Sequence of chain 1.B:
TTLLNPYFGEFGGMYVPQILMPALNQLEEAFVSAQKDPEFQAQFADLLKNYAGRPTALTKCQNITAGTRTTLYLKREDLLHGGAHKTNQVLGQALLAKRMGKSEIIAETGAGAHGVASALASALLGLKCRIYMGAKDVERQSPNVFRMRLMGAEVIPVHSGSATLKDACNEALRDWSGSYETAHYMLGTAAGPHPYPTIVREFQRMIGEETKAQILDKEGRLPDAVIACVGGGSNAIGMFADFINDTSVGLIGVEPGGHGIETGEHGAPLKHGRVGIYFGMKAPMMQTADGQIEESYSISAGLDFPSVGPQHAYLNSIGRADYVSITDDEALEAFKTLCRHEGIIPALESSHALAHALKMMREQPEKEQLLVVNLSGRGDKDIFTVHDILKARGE

Sequence of chain 1.A:
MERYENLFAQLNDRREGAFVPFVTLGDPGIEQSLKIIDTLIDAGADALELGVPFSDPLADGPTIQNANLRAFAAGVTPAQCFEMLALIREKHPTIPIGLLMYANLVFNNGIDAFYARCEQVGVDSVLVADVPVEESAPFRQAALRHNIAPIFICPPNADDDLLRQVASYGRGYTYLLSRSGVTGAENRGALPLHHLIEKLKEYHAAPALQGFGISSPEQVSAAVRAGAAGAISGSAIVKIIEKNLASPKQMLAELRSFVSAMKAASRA

Binding-site contacts:
Ligand atom O19 contacts residue SER235 of chain 1.A at 2.6 Å (h-bond).
Ligand atom O21 contacts residue GLU49 of chain 1.A at 3.5 Å.
Ligand atom F9F contacts residue PHE212 of chain 1.A at 3.6 Å.
Ligand atom O20 contacts residue SER235 of chain 1.A at 3.4 Å (h-bond).
Ligand atom O19 contacts residue ILE64 of chain 1.A at 3.5 Å.
Ligand atom P17 contacts residue GLY213 of chain 1.A at 3.7 Å.
Ligand atom O19 contacts residue GLY184 of chain 1.A at 3.5 Å (h-bond).
Ligand atom C1 contacts residue PHE212 of chain 1.A at 3.6 Å (hydrophobic).
Ligand atom O19 contacts residue GLY234 of chain 1.A at 3.7 Å.
Ligand atom F11 contacts residue ILE153 of chain 1.A at 3.5 Å.
Ligand atom F10 contacts residue ALA129 of chain 1.A at 3.2 Å.
Ligand atom F11 contacts residue ALA129 of chain 1.A at 3.4 Å.
Ligand atom C15 contacts residue GLY234 of chain 1.A at 3.5 Å.
Ligand atom O21 contacts residue LEU100 of chain 1.A at 3.2 Å.
Ligand atom C2 contacts residue PHE212 of chain 1.A at 3.7 Å (hydrophobic).
Ligand atom O18 contacts residue PHE212 of chain 1.A at 3.4 Å.
Ligand atom C3 contacts residue LEU100 of chain 1.A at 3.8 Å (hydrophobic).
Ligand atom P17 contacts residue SER235 of chain 1.A at 3.6 Å.
Ligand atom O18 contacts residue GLY213 of chain 1.A at 2.8 Å (h-bond).
Ligand atom O16 contacts residue THR183 of chain 1.A at 3.7 Å.
Ligand atom O18 contacts residue THR183 of chain 1.A at 3.6 Å.
Ligand atom C6 contacts residue PHE212 of chain 1.A at 3.7 Å (hydrophobic).
Ligand atom C3 contacts residue THR183 of chain 1.A at 3.7 Å.
Ligand atom C14 contacts residue TYR175 of chain 1.A at 3.4 Å (hydrophobic).
Ligand atom O7 contacts residue ALA59 of chain 1.A at 3.4 Å.
Ligand atom O16 contacts residue PHE212 of chain 1.A at 3.6 Å.
Ligand atom O21 contacts residue PHE22 of chain 1.A at 3.2 Å.
Ligand atom F11 contacts residue LEU127 of chain 1.A at 3.4 Å.
Ligand atom O18 contacts residue GLY184 of chain 1.A at 2.8 Å (h-bond).
Ligand atom O22 contacts residue TYR175 of chain 1.A at 2.9 Å (h-bond).
Ligand atom P17 contacts residue GLY184 of chain 1.A at 3.7 Å.
Ligand atom O20 contacts residue GLY234 of chain 1.A at 2.9 Å (h-bond).
Ligand atom F10 contacts residue PRO18 of chain 1.B at 3.4 Å.
Ligand atom C5 contacts residue TYR175 of chain 1.A at 3.4 Å (hydrophobic).
Ligand atom O20 contacts residue GLY213 of chain 1.A at 3.7 Å.
Ligand atom O7 contacts residue ALA129 of chain 1.A at 3.6 Å.
Ligand atom F9F contacts residue ILE153 of chain 1.A at 3.8 Å.
Ligand atom O19 contacts residue THR183 of chain 1.A at 3.4 Å.
Ligand atom O22 contacts residue ILE232 of chain 1.A at 3.6 Å.
Ligand atom O7 contacts residue PHE212 of chain 1.A at 3.7 Å.

This small molecule binds to this protein.
Small molecule (SMILES): O=P(O)(O)OCCNS(=O)(=O)c1ccc(OC(F)(F)F)cc1